Binding-site contacts:
Ligand atom CB2 contacts residue ASP224 of chain 1.B at 3.8 Å.
Ligand atom O contacts residue PRO124 of chain 1.B at 3.9 Å.
Ligand atom N contacts residue THR126 of chain 1.B at 2.9 Å (h-bond).
Ligand atom N contacts residue PRO124 of chain 1.B at 3.0 Å (h-bond).
Ligand atom C contacts residue PHE92 of chain 1.B at 4.0 Å (hydrophobic).
Ligand atom CG2 contacts residue GLN13 of chain 1.B at 4.1 Å.
Ligand atom N contacts residue LEU125 of chain 1.B at 4.4 Å.
Ligand atom CB1 contacts residue ASP224 of chain 1.B at 3.3 Å.
Ligand atom CG1 contacts residue SER180 of chain 1.B at 4.2 Å.
Ligand atom CG1 contacts residue VAL181 of chain 1.B at 3.9 Å (hydrophobic).
Ligand atom CB2 contacts residue PHE92 of chain 1.B at 3.6 Å (hydrophobic).
Ligand atom CA contacts residue PHE92 of chain 1.B at 4.5 Å (hydrophobic).
Ligand atom CB2 contacts residue GLN13 of chain 1.B at 4.4 Å.
Ligand atom O contacts residue THR126 of chain 1.B at 2.8 Å (h-bond).
Ligand atom CB2 contacts residue PRO124 of chain 1.B at 4.1 Å (hydrophobic).
Ligand atom O contacts residue LEU125 of chain 1.B at 3.5 Å.
Ligand atom N contacts residue PHE250 of chain 1.B at 3.7 Å.
Ligand atom OXT contacts residue PHE92 of chain 1.B at 3.9 Å.
Ligand atom C contacts residue PRO124 of chain 1.B at 4.4 Å (hydrophobic).
Ligand atom CA contacts residue SER180 of chain 1.B at 4.1 Å.
Ligand atom C contacts residue THR126 of chain 1.B at 3.8 Å.
Ligand atom CG2 contacts residue PHE92 of chain 1.B at 4.3 Å (hydrophobic).
Ligand atom CB1 contacts residue SER180 of chain 1.B at 3.4 Å.
Ligand atom C contacts residue SER180 of chain 1.B at 3.6 Å.
Ligand atom N contacts residue ASP224 of chain 1.B at 2.6 Å (salt-bridge).
Ligand atom C contacts residue ARG131 of chain 1.B at 3.5 Å.
Ligand atom CG2 contacts residue TRP223 of chain 1.B at 3.5 Å (hydrophobic).
Ligand atom CA contacts residue ASP224 of chain 1.B at 3.4 Å.
Ligand atom OXT contacts residue ARG131 of chain 1.B at 2.9 Å (salt-bridge).
Ligand atom CG2 contacts residue ASP224 of chain 1.B at 3.4 Å.
Ligand atom CG1 contacts residue ASP224 of chain 1.B at 3.6 Å.
Ligand atom O contacts residue ARG131 of chain 1.B at 2.8 Å (salt-bridge).
Ligand atom CA contacts residue THR126 of chain 1.B at 3.6 Å.
Ligand atom CB1 contacts residue THR126 of chain 1.B at 3.8 Å.
Ligand atom CA contacts residue PRO124 of chain 1.B at 4.0 Å (hydrophobic).
Ligand atom CG1 contacts residue TRP223 of chain 1.B at 3.6 Å (hydrophobic).
Ligand atom O contacts residue SER180 of chain 1.B at 4.5 Å.
Ligand atom OXT contacts residue SER180 of chain 1.B at 2.8 Å (h-bond).
Ligand atom O contacts residue PHE92 of chain 1.B at 3.8 Å.
Ligand atom CB1 contacts residue VAL181 of chain 1.B at 4.1 Å (hydrophobic).

Sequence of chain 1.B:
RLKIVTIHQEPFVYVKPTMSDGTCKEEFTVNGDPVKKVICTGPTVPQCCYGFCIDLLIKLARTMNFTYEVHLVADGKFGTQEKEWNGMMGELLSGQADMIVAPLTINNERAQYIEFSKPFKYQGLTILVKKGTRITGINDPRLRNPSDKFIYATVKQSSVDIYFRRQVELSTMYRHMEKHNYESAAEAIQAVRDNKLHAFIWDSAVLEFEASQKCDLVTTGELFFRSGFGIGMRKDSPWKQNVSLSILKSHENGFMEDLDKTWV

This protein binds this small molecule.
Small molecule (SMILES): NC1(C(=O)O)CCCC1